Sequence of chain 1.A:
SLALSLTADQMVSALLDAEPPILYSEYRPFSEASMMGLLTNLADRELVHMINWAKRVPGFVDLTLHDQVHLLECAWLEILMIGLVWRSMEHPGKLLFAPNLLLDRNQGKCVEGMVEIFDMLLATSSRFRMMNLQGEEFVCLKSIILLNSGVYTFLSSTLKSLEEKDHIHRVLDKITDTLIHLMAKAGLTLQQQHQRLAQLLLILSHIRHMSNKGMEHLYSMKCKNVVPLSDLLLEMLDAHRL

The small molecule below binds the protein below.
Small molecule (SMILES): C[C@]12CC[C@@H]3c4ccc(O)cc4CC[C@H]3[C@@H]1CC[C@@]2(O)/C=C/c1ccccc1C(F)(F)F

Binding-site contacts:
Ligand atom C22 contacts residue MET125 of chain 1.A at 3.7 Å (hydrophobic).
Ligand atom C23 contacts residue MET46 of chain 1.A at 4.0 Å (hydrophobic).
Ligand atom C23 contacts residue MET125 of chain 1.A at 3.8 Å (hydrophobic).
Ligand atom C19 contacts residue HIS228 of chain 1.A at 3.6 Å.
Ligand atom C22 contacts residue LEU50 of chain 1.A at 3.5 Å (hydrophobic).
Ligand atom C2 contacts residue GLU57 of chain 1.A at 3.2 Å.
Ligand atom C10 contacts residue PHE108 of chain 1.A at 3.8 Å (hydrophobic).
Ligand atom F01 contacts residue PHE108 of chain 1.A at 3.6 Å.
Ligand atom C16 contacts residue HIS228 of chain 1.A at 3.6 Å.
Ligand atom F03 contacts residue ILE128 of chain 1.A at 3.5 Å.
Ligand atom C5 contacts residue PHE108 of chain 1.A at 3.9 Å (hydrophobic).
Ligand atom C3 contacts residue GLU57 of chain 1.A at 3.2 Å.
Ligand atom C1 contacts residue ALA54 of chain 1.A at 4.0 Å (hydrophobic).
Ligand atom C25 contacts residue PHE129 of chain 1.A at 3.8 Å (hydrophobic).
Ligand atom F02 contacts residue PHE129 of chain 1.A at 3.4 Å.
Ligand atom C17 contacts residue HIS228 of chain 1.A at 3.5 Å.
Ligand atom C6 contacts residue MET92 of chain 1.A at 3.7 Å (hydrophobic).
Ligand atom F03 contacts residue PHE129 of chain 1.A at 3.5 Å.
Ligand atom C11 contacts residue LEU50 of chain 1.A at 3.9 Å (hydrophobic).
Ligand atom F02 contacts residue LEU106 of chain 1.A at 3.6 Å.
Ligand atom C16 contacts residue GLY225 of chain 1.A at 3.8 Å.
Ligand atom C22 contacts residue MET47 of chain 1.A at 3.9 Å (hydrophobic).
Ligand atom C1 contacts residue LEU50 of chain 1.A at 3.6 Å (hydrophobic).
Ligand atom F02 contacts residue PHE108 of chain 1.A at 3.7 Å.
Ligand atom O3 contacts residue GLU57 of chain 1.A at 2.5 Å (salt-bridge).
Ligand atom O17 contacts residue LEU229 of chain 1.A at 3.7 Å.
Ligand atom C23 contacts residue LEU50 of chain 1.A at 3.5 Å (hydrophobic).
Ligand atom C1 contacts residue PHE108 of chain 1.A at 4.0 Å (hydrophobic).
Ligand atom F01 contacts residue LEU132 of chain 1.A at 3.8 Å.
Ligand atom O3 contacts residue ARG98 of chain 1.A at 3.1 Å (salt-bridge).
Ligand atom C21 contacts residue LEU50 of chain 1.A at 3.8 Å (hydrophobic).
Ligand atom C24 contacts residue LEU50 of chain 1.A at 3.9 Å (hydrophobic).
Ligand atom C21 contacts residue MET125 of chain 1.A at 3.7 Å (hydrophobic).
Ligand atom F03 contacts residue MET125 of chain 1.A at 3.6 Å.
Ligand atom O17 contacts residue HIS228 of chain 1.A at 2.8 Å (h-bond).
Ligand atom C20 contacts residue HIS228 of chain 1.A at 4.0 Å.
Ligand atom C24 contacts residue MET125 of chain 1.A at 3.9 Å (hydrophobic).
Ligand atom O17 contacts residue MET47 of chain 1.A at 3.5 Å.
Ligand atom C23 contacts residue VAL122 of chain 1.A at 3.6 Å (hydrophobic).
Ligand atom C4 contacts residue LEU91 of chain 1.A at 3.6 Å (hydrophobic).